Sequence of chain 2.A:
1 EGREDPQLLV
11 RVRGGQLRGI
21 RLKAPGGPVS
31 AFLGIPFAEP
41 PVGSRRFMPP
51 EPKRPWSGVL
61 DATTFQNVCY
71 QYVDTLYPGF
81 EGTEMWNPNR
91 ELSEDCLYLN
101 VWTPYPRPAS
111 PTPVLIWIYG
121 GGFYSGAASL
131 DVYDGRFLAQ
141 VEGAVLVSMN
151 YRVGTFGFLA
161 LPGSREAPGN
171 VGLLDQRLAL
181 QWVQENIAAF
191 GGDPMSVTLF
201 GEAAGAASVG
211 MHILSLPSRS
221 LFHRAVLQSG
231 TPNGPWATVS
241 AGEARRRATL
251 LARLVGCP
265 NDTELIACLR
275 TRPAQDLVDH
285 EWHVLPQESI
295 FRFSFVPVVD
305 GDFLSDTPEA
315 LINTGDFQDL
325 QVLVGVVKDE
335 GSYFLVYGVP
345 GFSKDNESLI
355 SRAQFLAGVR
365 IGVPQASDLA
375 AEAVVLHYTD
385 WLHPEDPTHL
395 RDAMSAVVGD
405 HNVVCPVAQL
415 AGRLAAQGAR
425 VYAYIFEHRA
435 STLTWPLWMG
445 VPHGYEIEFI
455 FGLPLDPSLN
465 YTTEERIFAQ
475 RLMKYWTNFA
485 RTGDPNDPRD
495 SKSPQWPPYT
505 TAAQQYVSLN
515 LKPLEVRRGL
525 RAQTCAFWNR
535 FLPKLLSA

Binding-site contacts:
Ligand atom C2 contacts residue TRP86 of chain 2.A at 3.6 Å (hydrophobic).
Ligand atom C5 contacts residue GLU202 of chain 2.A at 3.3 Å.
Ligand atom C3 contacts residue BUA1 of chain 2.H at 4.5 Å.
Ligand atom N1 contacts residue TRP86 of chain 2.A at 4.3 Å.
Ligand atom C5 contacts residue GLY448 of chain 2.A at 3.7 Å.
Ligand atom C3 contacts residue GLY120 of chain 2.A at 3.7 Å.
Ligand atom C1 contacts residue TYR337 of chain 2.A at 4.2 Å (hydrophobic).
Ligand atom N1 contacts residue BUA1 of chain 2.H at 4.0 Å.
Ligand atom C4 contacts residue GLU202 of chain 2.A at 4.3 Å.
Ligand atom C3 contacts residue GLU202 of chain 2.A at 4.1 Å.
Ligand atom C2 contacts residue TYR337 of chain 2.A at 4.3 Å (hydrophobic).
Ligand atom SD contacts residue TYR337 of chain 2.A at 2.8 Å (h-bond).
Ligand atom C4 contacts residue BUA1 of chain 2.H at 2.7 Å.
Ligand atom C5 contacts residue TRP86 of chain 2.A at 3.8 Å (hydrophobic).
Ligand atom C4 contacts residue GLY121 of chain 2.A at 4.3 Å.
Ligand atom C1 contacts residue TRP86 of chain 2.A at 3.6 Å (hydrophobic).
Ligand atom N1 contacts residue GLU202 of chain 2.A at 4.1 Å.
Ligand atom C1 contacts residue BUA1 of chain 2.H at 3.6 Å.
Ligand atom C4 contacts residue HIS447 of chain 2.A at 3.5 Å.
Ligand atom SD contacts residue BCH1 of chain 2.I at 4.1 Å.
Ligand atom C5 contacts residue HIS447 of chain 2.A at 4.5 Å.
Ligand atom C2 contacts residue BUA1 of chain 2.H at 4.3 Å.
Ligand atom C3 contacts residue TYR133 of chain 2.A at 4.3 Å (hydrophobic).
Ligand atom SD contacts residue TRP86 of chain 2.A at 4.1 Å.
Ligand atom SD contacts residue BUA1 of chain 2.H at 3.5 Å.
Ligand atom C4 contacts residue ALA203 of chain 2.A at 4.2 Å (hydrophobic).
Ligand atom C3 contacts residue TRP86 of chain 2.A at 4.1 Å (hydrophobic).
Ligand atom C3 contacts residue GLY121 of chain 2.A at 3.6 Å.

The protein below binds the small molecule below.
Small molecule (SMILES): C[N+](C)(C)CCS